Binding-site contacts:
Ligand atom CB contacts residue ASN182 of chain 1.A at 3.2 Å.
Ligand atom C contacts residue ASN182 of chain 1.A at 3.7 Å.
Ligand atom CA contacts residue GLU189 of chain 1.A at 3.4 Å.
Ligand atom O2P contacts residue TYR137 of chain 1.A at 2.5 Å (h-bond).
Ligand atom CA contacts residue ASN182 of chain 1.A at 3.3 Å.
Ligand atom C contacts residue GLU189 of chain 1.A at 3.5 Å.
Ligand atom CD2 contacts residue ASN233 of chain 1.A at 3.2 Å.
Ligand atom O2P contacts residue ARG136 of chain 1.A at 2.8 Å (salt-bridge).
Ligand atom P contacts residue TYR137 of chain 1.A at 3.7 Å.
Ligand atom CA contacts residue ASN233 of chain 1.A at 3.7 Å.
Ligand atom OG contacts residue TRP237 of chain 1.A at 3.2 Å (h-bond).
Ligand atom N contacts residue ASN233 of chain 1.A at 3.0 Å (h-bond).
Ligand atom O2P contacts residue LYS56 of chain 1.A at 3.6 Å.
Ligand atom N contacts residue ASN182 of chain 1.A at 3.1 Å (h-bond).
Ligand atom OG contacts residue GLU189 of chain 1.A at 2.9 Å (salt-bridge).
Ligand atom O contacts residue LYS129 of chain 1.A at 3.1 Å (salt-bridge).
Ligand atom CB contacts residue VAL185 of chain 1.A at 3.7 Å (hydrophobic).
Ligand atom CG2 contacts residue VAL185 of chain 1.A at 3.7 Å (hydrophobic).
Ligand atom CG contacts residue LEU229 of chain 1.A at 3.8 Å (hydrophobic).
Ligand atom N contacts residue GLU189 of chain 1.A at 3.5 Å (salt-bridge).
Ligand atom P contacts residue LYS56 of chain 1.A at 3.7 Å.
Ligand atom CG2 contacts residue GLY178 of chain 1.A at 3.7 Å.
Ligand atom O3P contacts residue ARG63 of chain 1.A at 2.5 Å (salt-bridge).
Ligand atom O1P contacts residue ARG136 of chain 1.A at 2.8 Å (salt-bridge).
Ligand atom CB contacts residue ASN233 of chain 1.A at 3.5 Å.
Ligand atom NE2 contacts residue ARG67 of chain 1.A at 3.1 Å (salt-bridge).
Ligand atom P contacts residue ARG63 of chain 1.A at 3.4 Å.
Ligand atom O contacts residue VAL185 of chain 1.A at 3.4 Å.
Ligand atom CG1 contacts residue LEU229 of chain 1.A at 3.6 Å (hydrophobic).
Ligand atom O contacts residue LEU181 of chain 1.A at 3.5 Å.
Ligand atom O contacts residue ASN182 of chain 1.A at 2.8 Å (h-bond).
Ligand atom O contacts residue ASN233 of chain 1.A at 3.0 Å (h-bond).
Ligand atom O3P contacts residue LYS56 of chain 1.A at 2.7 Å (salt-bridge).
Ligand atom O1P contacts residue ARG63 of chain 1.A at 3.2 Å (salt-bridge).
Ligand atom CA contacts residue LEU181 of chain 1.A at 3.6 Å (hydrophobic).
Ligand atom P contacts residue ARG136 of chain 1.A at 3.8 Å.
Ligand atom CG2 contacts residue ASN182 of chain 1.A at 3.7 Å.
Ligand atom CG contacts residue ARG67 of chain 1.A at 3.5 Å.
Ligand atom N contacts residue GLU189 of chain 1.A at 3.1 Å (salt-bridge).
Ligand atom CD contacts residue ARG67 of chain 1.A at 3.5 Å.

This protein binds this small molecule.
Small molecule (SMILES): CC(C)[C@H](NC(=O)[C@@H](NC(=O)[C@H](Cc1ccc(O)cc1)NC(=O)[C@H](CO)NC(=O)[C@@H](N)CCC(N)=O)[C@@H](C)OP(=O)(O)O)C(=O)O

Sequence of chain 1.A:
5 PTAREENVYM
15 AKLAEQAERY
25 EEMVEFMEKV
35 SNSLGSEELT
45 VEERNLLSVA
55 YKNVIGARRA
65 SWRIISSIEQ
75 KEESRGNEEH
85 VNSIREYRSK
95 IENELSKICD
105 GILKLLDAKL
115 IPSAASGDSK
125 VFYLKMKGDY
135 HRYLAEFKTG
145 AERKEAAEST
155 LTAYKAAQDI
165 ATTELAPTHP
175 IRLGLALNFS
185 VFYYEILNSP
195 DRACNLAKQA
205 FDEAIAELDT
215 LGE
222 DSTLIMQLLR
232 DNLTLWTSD